Sequence of chain 3.B:
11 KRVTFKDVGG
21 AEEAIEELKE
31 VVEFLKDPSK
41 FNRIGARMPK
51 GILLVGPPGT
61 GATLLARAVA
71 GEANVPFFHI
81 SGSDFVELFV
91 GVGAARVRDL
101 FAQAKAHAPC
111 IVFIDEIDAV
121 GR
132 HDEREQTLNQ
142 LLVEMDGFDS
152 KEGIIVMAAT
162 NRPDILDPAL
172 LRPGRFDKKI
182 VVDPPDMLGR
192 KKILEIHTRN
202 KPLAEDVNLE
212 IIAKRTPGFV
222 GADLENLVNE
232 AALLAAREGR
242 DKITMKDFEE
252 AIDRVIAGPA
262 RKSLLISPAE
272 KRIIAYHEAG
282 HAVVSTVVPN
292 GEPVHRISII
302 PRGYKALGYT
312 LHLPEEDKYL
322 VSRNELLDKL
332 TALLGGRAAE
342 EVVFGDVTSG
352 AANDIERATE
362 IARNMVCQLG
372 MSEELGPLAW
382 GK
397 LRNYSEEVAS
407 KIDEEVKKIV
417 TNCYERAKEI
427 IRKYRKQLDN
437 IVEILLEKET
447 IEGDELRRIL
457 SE

The small molecule below binds the protein below.
Small molecule (SMILES): CC(C)C[C@H](CC(=O)NO)C(=O)N[C@@H](Cc1ccc2ccccc2c1)C(=O)N[C@@H](C)C(N)=O

Binding-site contacts:
Ligand atom CBG contacts residue LYS306 of chain 3.B at 3.8 Å.
Ligand atom OAI contacts residue HIS278 of chain 3.B at 3.5 Å (h-bond).
Ligand atom OAG contacts residue LEU308 of chain 3.B at 3.0 Å (h-bond).
Ligand atom OAI contacts residue HIS282 of chain 3.B at 3.0 Å (h-bond).
Ligand atom CAR contacts residue LYS306 of chain 3.B at 3.1 Å.
Ligand atom CA contacts residue TYR320 of chain 3.C at 3.3 Å (hydrophobic).
Ligand atom NAT contacts residue ZN1 of chain 3.F at 2.9 Å.
Ligand atom CB contacts residue LEU308 of chain 3.B at 3.8 Å (hydrophobic).
Ligand atom OAF contacts residue HIS278 of chain 3.B at 3.0 Å (h-bond).
Ligand atom OAI contacts residue GLU279 of chain 3.B at 2.5 Å (salt-bridge).
Ligand atom CAZ contacts residue LEU308 of chain 3.B at 3.8 Å (hydrophobic).
Ligand atom OAG contacts residue GLY309 of chain 3.B at 3.9 Å.
Ligand atom CAB contacts residue LEU308 of chain 3.B at 3.5 Å (hydrophobic).
Ligand atom CAK contacts residue ALA353 of chain 3.B at 3.4 Å (hydrophobic).
Ligand atom CAK contacts residue SER350 of chain 3.B at 3.3 Å.
Ligand atom CB contacts residue TYR320 of chain 3.C at 3.5 Å (hydrophobic).
Ligand atom OAG contacts residue ALA307 of chain 3.B at 3.5 Å.
Ligand atom CAX contacts residue HIS278 of chain 3.B at 3.8 Å.
Ligand atom CAX contacts residue GLU279 of chain 3.B at 3.7 Å.
Ligand atom CAS contacts residue GLU279 of chain 3.B at 3.8 Å.
Ligand atom C contacts residue TYR320 of chain 3.C at 3.6 Å (hydrophobic).
Ligand atom CAN contacts residue SER350 of chain 3.B at 3.2 Å.
Ligand atom OAH contacts residue LEU321 of chain 3.C at 3.9 Å.
Ligand atom NAD contacts residue TYR320 of chain 3.C at 3.4 Å (h-bond).
Ligand atom CAJ contacts residue ALA353 of chain 3.B at 3.4 Å (hydrophobic).
Ligand atom OAF contacts residue ASP355 of chain 3.B at 3.1 Å (salt-bridge).
Ligand atom OAI contacts residue ZN1 of chain 3.F at 2.1 Å.
Ligand atom CAA contacts residue HIS278 of chain 3.B at 3.8 Å.
Ligand atom N contacts residue LYS306 of chain 3.B at 3.4 Å.
Ligand atom NAT contacts residue GLU279 of chain 3.B at 2.7 Å (salt-bridge).
Ligand atom O contacts residue LYS306 of chain 3.B at 3.9 Å.
Ligand atom CAA contacts residue GLY351 of chain 3.B at 3.2 Å.
Ligand atom CA contacts residue LEU308 of chain 3.B at 3.9 Å (hydrophobic).
Ligand atom CAX contacts residue ZN1 of chain 3.F at 2.9 Å.
Ligand atom OAF contacts residue GLY351 of chain 3.B at 3.9 Å.
Ligand atom NAT contacts residue GLY309 of chain 3.B at 3.7 Å.
Ligand atom CBF contacts residue GLY351 of chain 3.B at 3.8 Å.
Ligand atom OAF contacts residue ZN1 of chain 3.F at 2.1 Å.
Ligand atom OAH contacts residue LEU308 of chain 3.B at 3.6 Å.
Ligand atom N contacts residue LEU308 of chain 3.B at 3.9 Å.

Sequence of chain 3.C:
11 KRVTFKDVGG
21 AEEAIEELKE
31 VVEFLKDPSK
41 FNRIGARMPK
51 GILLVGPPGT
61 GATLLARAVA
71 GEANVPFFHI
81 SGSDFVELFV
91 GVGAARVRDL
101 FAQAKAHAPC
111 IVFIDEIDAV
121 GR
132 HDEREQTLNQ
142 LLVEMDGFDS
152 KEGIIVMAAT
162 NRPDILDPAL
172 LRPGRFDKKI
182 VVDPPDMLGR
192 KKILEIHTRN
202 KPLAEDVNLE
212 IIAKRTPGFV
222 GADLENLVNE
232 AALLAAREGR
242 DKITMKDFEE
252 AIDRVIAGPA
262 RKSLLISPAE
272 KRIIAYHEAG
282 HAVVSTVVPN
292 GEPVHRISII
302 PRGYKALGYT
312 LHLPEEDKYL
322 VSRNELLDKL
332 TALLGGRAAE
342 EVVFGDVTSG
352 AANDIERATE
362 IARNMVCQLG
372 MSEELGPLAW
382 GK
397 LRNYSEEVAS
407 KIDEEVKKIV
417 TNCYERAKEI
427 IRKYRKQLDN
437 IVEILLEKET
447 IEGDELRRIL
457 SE